Binding-site contacts:
Ligand atom OAB contacts residue GLY141 of chain 1.B at 3.7 Å.
Ligand atom CAO contacts residue THR30 of chain 1.B at 3.5 Å.
Ligand atom CAJ contacts residue LEU142 of chain 1.B at 4.1 Å (hydrophobic).
Ligand atom CBD contacts residue LYS138 of chain 1.B at 3.7 Å.
Ligand atom CBA contacts residue LEU55 of chain 1.B at 4.1 Å (hydrophobic).
Ligand atom OAQ contacts residue LYS138 of chain 1.B at 3.6 Å.
Ligand atom OAD contacts residue ALA26 of chain 1.B at 3.7 Å.
Ligand atom OAQ contacts residue HIS68 of chain 1.B at 3.7 Å.
Ligand atom OAC contacts residue ALA26 of chain 1.B at 3.7 Å.
Ligand atom CAJ contacts residue HIS68 of chain 1.B at 3.7 Å.
Ligand atom CBD contacts residue VAL37 of chain 1.B at 4.0 Å (hydrophobic).
Ligand atom OAD contacts residue VAL40 of chain 1.B at 3.5 Å.
Ligand atom OAD contacts residue ASP27 of chain 1.B at 2.9 Å (salt-bridge).
Ligand atom OAB contacts residue ILE34 of chain 1.B at 3.6 Å.
Ligand atom CAP contacts residue VAL37 of chain 1.B at 3.9 Å (hydrophobic).
Ligand atom CAY contacts residue VAL37 of chain 1.B at 4.1 Å (hydrophobic).
Ligand atom CAU contacts residue HIS68 of chain 1.B at 4.1 Å.
Ligand atom CAP contacts residue LYS138 of chain 1.B at 3.8 Å.
Ligand atom OAC contacts residue TYR80 of chain 1.B at 4.0 Å.
Ligand atom CAY contacts residue LYS138 of chain 1.B at 3.6 Å.
Ligand atom CAT contacts residue ILE34 of chain 1.B at 3.4 Å (hydrophobic).
Ligand atom CAV contacts residue ASP27 of chain 1.B at 4.0 Å.
Ligand atom CBA contacts residue HIS68 of chain 1.B at 4.0 Å.
Ligand atom CAK contacts residue ILE34 of chain 1.B at 3.8 Å (hydrophobic).
Ligand atom CAJ contacts residue TYR82 of chain 1.B at 4.0 Å (hydrophobic).
Ligand atom CAU contacts residue ASP27 of chain 1.B at 4.1 Å.
Ligand atom CAU contacts residue ALA26 of chain 1.B at 3.9 Å (hydrophobic).
Ligand atom CAN contacts residue ILE34 of chain 1.B at 3.4 Å (hydrophobic).
Ligand atom OAB contacts residue LEU142 of chain 1.B at 4.0 Å.
Ligand atom CBE contacts residue LEU55 of chain 1.B at 3.8 Å (hydrophobic).
Ligand atom CAI contacts residue TYR82 of chain 1.B at 3.9 Å (hydrophobic).
Ligand atom CAV contacts residue THR30 of chain 1.B at 4.1 Å.
Ligand atom OAC contacts residue ASP27 of chain 1.B at 3.4 Å (salt-bridge).
Ligand atom OAD contacts residue THR30 of chain 1.B at 3.9 Å.
Ligand atom CAO contacts residue LEU55 of chain 1.B at 3.7 Å (hydrophobic).
Ligand atom CBC contacts residue ILE34 of chain 1.B at 3.9 Å (hydrophobic).
Ligand atom OAR contacts residue LEU142 of chain 1.B at 4.1 Å.
Ligand atom CAI contacts residue HIS68 of chain 1.B at 3.8 Å.
Ligand atom OAG contacts residue LYS138 of chain 1.B at 3.2 Å (salt-bridge).
Ligand atom CAP contacts residue ILE57 of chain 1.B at 4.1 Å (hydrophobic).

This small molecule binds to this protein.
Small molecule (SMILES): Oc1cc(O)c2c(c1)O[C@H](c1ccc(O)c(O)c1)[C@H](O)C2

Sequence of chain 1.B:
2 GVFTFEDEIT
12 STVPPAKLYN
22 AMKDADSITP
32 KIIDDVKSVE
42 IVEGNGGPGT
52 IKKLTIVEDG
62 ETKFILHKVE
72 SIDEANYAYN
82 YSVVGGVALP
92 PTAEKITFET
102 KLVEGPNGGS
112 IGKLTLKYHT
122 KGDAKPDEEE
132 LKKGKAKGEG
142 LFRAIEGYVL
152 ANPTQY